A small-molecule ligand and the protein it binds are described below.
Small molecule (SMILES): CC(=O)N[C@@H]1[C@@H](O)[C@H](O)[C@@H](CO)O[C@H]1O

Sequence of chain 1.B:
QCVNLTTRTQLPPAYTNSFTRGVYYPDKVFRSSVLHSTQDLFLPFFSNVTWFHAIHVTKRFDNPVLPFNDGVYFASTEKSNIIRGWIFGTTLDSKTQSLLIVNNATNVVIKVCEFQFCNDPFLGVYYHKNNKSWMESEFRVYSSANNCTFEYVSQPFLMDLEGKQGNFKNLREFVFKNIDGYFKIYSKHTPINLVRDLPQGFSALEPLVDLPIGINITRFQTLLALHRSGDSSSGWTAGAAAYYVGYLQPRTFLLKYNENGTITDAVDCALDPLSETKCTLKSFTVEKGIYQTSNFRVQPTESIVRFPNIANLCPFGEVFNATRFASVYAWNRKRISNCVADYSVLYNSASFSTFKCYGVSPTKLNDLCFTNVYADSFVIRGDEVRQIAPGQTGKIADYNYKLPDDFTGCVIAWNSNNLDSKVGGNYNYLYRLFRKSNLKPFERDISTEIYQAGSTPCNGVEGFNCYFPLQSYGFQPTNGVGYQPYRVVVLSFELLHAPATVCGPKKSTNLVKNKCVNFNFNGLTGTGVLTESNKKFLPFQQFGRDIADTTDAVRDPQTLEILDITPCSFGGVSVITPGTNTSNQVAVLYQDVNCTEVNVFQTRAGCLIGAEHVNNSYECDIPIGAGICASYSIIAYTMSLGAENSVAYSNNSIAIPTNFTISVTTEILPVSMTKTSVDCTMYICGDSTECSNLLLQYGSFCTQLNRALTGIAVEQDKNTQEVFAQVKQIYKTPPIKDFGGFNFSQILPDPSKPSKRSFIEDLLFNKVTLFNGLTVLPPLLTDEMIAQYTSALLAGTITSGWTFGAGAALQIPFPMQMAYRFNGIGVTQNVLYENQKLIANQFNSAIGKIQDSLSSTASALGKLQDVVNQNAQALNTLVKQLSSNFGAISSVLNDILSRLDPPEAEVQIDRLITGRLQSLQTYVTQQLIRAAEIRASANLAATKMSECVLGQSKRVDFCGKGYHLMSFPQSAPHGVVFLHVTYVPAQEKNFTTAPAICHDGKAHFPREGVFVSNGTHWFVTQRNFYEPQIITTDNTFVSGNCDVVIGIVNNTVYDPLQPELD

Binding-site contacts:
Ligand atom C2 contacts residue ILE332 of chain 1.B at 4.1 Å (hydrophobic).
Ligand atom O3 contacts residue GLN580 of chain 1.B at 4.0 Å.
Ligand atom C3 contacts residue GLN580 of chain 1.B at 3.3 Å.
Ligand atom C8 contacts residue PRO579 of chain 1.B at 3.4 Å (hydrophobic).
Ligand atom C4 contacts residue GLN580 of chain 1.B at 4.4 Å.
Ligand atom N2 contacts residue GLN580 of chain 1.B at 3.1 Å (h-bond).
Ligand atom C8 contacts residue ILE332 of chain 1.B at 4.3 Å (hydrophobic).
Ligand atom N2 contacts residue ILE332 of chain 1.B at 3.9 Å.
Ligand atom C7 contacts residue PRO579 of chain 1.B at 4.4 Å (hydrophobic).
Ligand atom C1 contacts residue GLN580 of chain 1.B at 3.7 Å.
Ligand atom O7 contacts residue ILE332 of chain 1.B at 3.7 Å.
Ligand atom N2 contacts residue PRO579 of chain 1.B at 4.3 Å.
Ligand atom C7 contacts residue ILE332 of chain 1.B at 3.7 Å (hydrophobic).
Ligand atom C7 contacts residue GLN580 of chain 1.B at 4.0 Å.
Ligand atom C8 contacts residue GLN580 of chain 1.B at 4.2 Å.
Ligand atom C2 contacts residue GLN580 of chain 1.B at 3.6 Å.
Ligand atom C1 contacts residue ILE332 of chain 1.B at 4.0 Å (hydrophobic).